Binding-site contacts:
Ligand atom O5 contacts residue TYR23 of chain 1.B at 3.2 Å (h-bond).
Ligand atom C1 contacts residue TYR23 of chain 1.B at 3.6 Å (hydrophobic).
Ligand atom O7 contacts residue ASN36 of chain 1.B at 4.0 Å.
Ligand atom C5 contacts residue ASN36 of chain 1.B at 4.0 Å.
Ligand atom C6 contacts residue ASN36 of chain 1.B at 4.5 Å.
Ligand atom C4 contacts residue NAG1 of chain 1.O at 3.9 Å.
Ligand atom C5 contacts residue NAG1 of chain 1.O at 3.8 Å.
Ligand atom C1 contacts residue ASN36 of chain 1.B at 2.7 Å.
Ligand atom C6 contacts residue NAG1 of chain 1.O at 3.5 Å.
Ligand atom C6 contacts residue PRO8 of chain 1.B at 4.5 Å (hydrophobic).
Ligand atom O6 contacts residue NAG1 of chain 1.O at 3.5 Å.
Ligand atom O4 contacts residue NAG1 of chain 1.O at 2.9 Å (h-bond).
Ligand atom C2 contacts residue ASN36 of chain 1.B at 3.8 Å.
Ligand atom C5 contacts residue TYR23 of chain 1.B at 3.6 Å (hydrophobic).
Ligand atom O5 contacts residue ASN36 of chain 1.B at 2.6 Å (h-bond).
Ligand atom C6 contacts residue TYR23 of chain 1.B at 4.0 Å (hydrophobic).
Ligand atom O7 contacts residue THR38 of chain 1.B at 4.1 Å.
Ligand atom O6 contacts residue ASN36 of chain 1.B at 4.3 Å.

Sequence of chain 1.B:
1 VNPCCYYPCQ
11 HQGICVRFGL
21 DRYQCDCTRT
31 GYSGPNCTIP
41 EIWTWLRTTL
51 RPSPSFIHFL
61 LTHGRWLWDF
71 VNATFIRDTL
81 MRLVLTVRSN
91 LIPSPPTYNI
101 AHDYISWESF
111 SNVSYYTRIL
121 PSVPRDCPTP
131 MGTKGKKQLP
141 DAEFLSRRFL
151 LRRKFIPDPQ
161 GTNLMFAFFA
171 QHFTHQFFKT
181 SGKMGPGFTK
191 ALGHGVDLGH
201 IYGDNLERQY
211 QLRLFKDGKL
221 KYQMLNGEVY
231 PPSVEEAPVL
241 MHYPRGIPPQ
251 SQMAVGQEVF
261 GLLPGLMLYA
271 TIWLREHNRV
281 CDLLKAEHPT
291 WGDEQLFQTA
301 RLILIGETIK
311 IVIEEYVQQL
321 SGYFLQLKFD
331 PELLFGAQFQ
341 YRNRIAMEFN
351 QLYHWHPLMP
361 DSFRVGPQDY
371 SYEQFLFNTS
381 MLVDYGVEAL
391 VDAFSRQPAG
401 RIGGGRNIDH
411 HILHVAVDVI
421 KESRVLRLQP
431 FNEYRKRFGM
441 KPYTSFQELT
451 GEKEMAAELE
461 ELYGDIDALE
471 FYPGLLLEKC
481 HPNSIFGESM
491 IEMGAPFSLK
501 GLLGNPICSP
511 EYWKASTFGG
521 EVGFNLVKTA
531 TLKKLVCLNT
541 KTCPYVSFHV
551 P

A protein and the small-molecule ligand that binds it are described below.
Small molecule (SMILES): CC(=O)N[C@@H]1[C@@H](O)[C@H](O)[C@@H](CO)O[C@H]1O